Sequence of chain 1.D:
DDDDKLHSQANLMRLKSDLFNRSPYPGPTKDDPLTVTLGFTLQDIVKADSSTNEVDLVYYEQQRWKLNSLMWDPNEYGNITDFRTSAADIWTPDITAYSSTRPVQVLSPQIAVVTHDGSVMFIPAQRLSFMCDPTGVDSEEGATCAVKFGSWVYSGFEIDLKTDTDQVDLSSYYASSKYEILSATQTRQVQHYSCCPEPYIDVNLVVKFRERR

Sequence of chain 1.C:
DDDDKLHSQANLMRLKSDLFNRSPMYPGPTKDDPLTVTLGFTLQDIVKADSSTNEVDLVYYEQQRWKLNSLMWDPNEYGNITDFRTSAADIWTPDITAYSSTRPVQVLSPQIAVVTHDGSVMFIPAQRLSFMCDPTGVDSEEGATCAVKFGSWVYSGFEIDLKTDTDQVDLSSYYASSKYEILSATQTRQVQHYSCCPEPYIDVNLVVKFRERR

Binding-site contacts:
Ligand atom C9 contacts residue TRP156 of chain 1.C at 3.9 Å (hydrophobic).
Ligand atom C16 contacts residue THR45 of chain 1.D at 4.3 Å.
Ligand atom C19 contacts residue TYR102 of chain 1.C at 3.0 Å (hydrophobic).
Ligand atom C19 contacts residue TRP156 of chain 1.C at 3.8 Å (hydrophobic).
Ligand atom C6 contacts residue TYR64 of chain 1.D at 4.1 Å (hydrophobic).
Ligand atom C3 contacts residue CYS200 of chain 1.C at 4.0 Å (hydrophobic).
Ligand atom C4 contacts residue CYS199 of chain 1.C at 4.0 Å (hydrophobic).
Ligand atom N10 contacts residue TYR102 of chain 1.C at 4.1 Å.
Ligand atom C3 contacts residue CYS199 of chain 1.C at 3.6 Å (hydrophobic).
Ligand atom C2 contacts residue TYR204 of chain 1.C at 3.4 Å (hydrophobic).
Ligand atom C11 contacts residue TYR102 of chain 1.C at 4.2 Å (hydrophobic).
Ligand atom O17 contacts residue THR45 of chain 1.D at 4.0 Å.
Ligand atom C7 contacts residue ILE127 of chain 1.D at 4.2 Å (hydrophobic).
Ligand atom O18 contacts residue CYS199 of chain 1.C at 3.3 Å (h-bond).
Ligand atom O17 contacts residue TYR64 of chain 1.D at 4.3 Å.
Ligand atom C1 contacts residue TYR204 of chain 1.C at 3.9 Å (hydrophobic).
Ligand atom C4 contacts residue TYR197 of chain 1.C at 4.0 Å (hydrophobic).
Ligand atom C8 contacts residue TRP156 of chain 1.C at 4.1 Å (hydrophobic).
Ligand atom C3 contacts residue TYR204 of chain 1.C at 4.0 Å (hydrophobic).
Ligand atom C7 contacts residue TYR64 of chain 1.D at 3.4 Å (hydrophobic).
Ligand atom C19 contacts residue SER155 of chain 1.C at 4.3 Å.
Ligand atom C8 contacts residue TYR64 of chain 1.D at 4.0 Å (hydrophobic).
Ligand atom O18 contacts residue CYS200 of chain 1.C at 3.9 Å.
Ligand atom C16 contacts residue GLN66 of chain 1.D at 3.3 Å.

A protein and the small-molecule ligand that binds it are described below.
Small molecule (SMILES): COc1ccc2c3c1O[C@H]1C[C@@H](O)C=C[C@@]31CCN(C)C2